Sequence of chain 1.B:
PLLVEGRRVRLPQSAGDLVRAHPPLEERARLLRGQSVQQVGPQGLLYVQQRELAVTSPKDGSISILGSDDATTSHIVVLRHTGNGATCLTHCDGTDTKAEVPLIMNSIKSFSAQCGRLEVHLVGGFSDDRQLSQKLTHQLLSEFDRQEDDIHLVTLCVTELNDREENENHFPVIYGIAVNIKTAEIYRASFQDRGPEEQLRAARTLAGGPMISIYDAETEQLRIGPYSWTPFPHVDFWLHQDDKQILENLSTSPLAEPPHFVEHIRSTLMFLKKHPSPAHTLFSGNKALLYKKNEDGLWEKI

Binding-site contacts:
Ligand atom N contacts residue GLN51 of chain 1.B at 3.2 Å (h-bond).
Ligand atom N contacts residue PHE264 of chain 1.B at 4.0 Å.
Ligand atom CG contacts residue GLN51 of chain 1.B at 3.9 Å.
Ligand atom CD2 contacts residue PHE264 of chain 1.B at 3.9 Å (hydrophobic).
Ligand atom O contacts residue GLN51 of chain 1.B at 3.5 Å (h-bond).
Ligand atom CG contacts residue THR73 of chain 1.B at 3.1 Å.
Ligand atom OD1 contacts residue THR74 of chain 1.B at 2.2 Å (h-bond).
Ligand atom CG contacts residue GLU260 of chain 1.B at 4.2 Å.
Ligand atom O contacts residue SER254 of chain 1.B at 3.1 Å.
Ligand atom ND2 contacts residue ASP71 of chain 1.B at 3.7 Å.
Ligand atom O contacts residue THR255 of chain 1.B at 3.2 Å (h-bond).
Ligand atom CD1 contacts residue ALA205 of chain 1.B at 3.9 Å (hydrophobic).
Ligand atom CG contacts residue SER75 of chain 1.B at 4.0 Å.
Ligand atom N contacts residue GLU260 of chain 1.B at 2.5 Å (salt-bridge).
Ligand atom ND2 contacts residue THR73 of chain 1.B at 3.9 Å.
Ligand atom CA contacts residue GLU260 of chain 1.B at 3.5 Å.
Ligand atom CB contacts residue GLU260 of chain 1.B at 3.4 Å.
Ligand atom CG contacts residue THR255 of chain 1.B at 3.4 Å.
Ligand atom N contacts residue LEU253 of chain 1.B at 3.6 Å.
Ligand atom CB contacts residue THR73 of chain 1.B at 3.4 Å.
Ligand atom ND2 contacts residue SER75 of chain 1.B at 3.1 Å (h-bond).
Ligand atom CD2 contacts residue ILE268 of chain 1.B at 3.6 Å (hydrophobic).
Ligand atom CB contacts residue GLN51 of chain 1.B at 4.2 Å.
Ligand atom CD1 contacts residue THR208 of chain 1.B at 3.8 Å.
Ligand atom CB contacts residue LEU209 of chain 1.B at 3.9 Å (hydrophobic).
Ligand atom CA contacts residue LEU253 of chain 1.B at 3.8 Å (hydrophobic).
Ligand atom C contacts residue LEU253 of chain 1.B at 4.2 Å (hydrophobic).
Ligand atom CD1 contacts residue GLN51 of chain 1.B at 4.1 Å.
Ligand atom CG contacts residue THR74 of chain 1.B at 3.4 Å.
Ligand atom OD1 contacts residue SER75 of chain 1.B at 3.2 Å (h-bond).
Ligand atom CB contacts residue THR255 of chain 1.B at 3.0 Å.
Ligand atom CB contacts residue THR255 of chain 1.B at 4.1 Å.
Ligand atom O contacts residue LEU253 of chain 1.B at 3.9 Å.
Ligand atom ND2 contacts residue GLN51 of chain 1.B at 3.9 Å.
Ligand atom OD1 contacts residue THR73 of chain 1.B at 2.9 Å (h-bond).
Ligand atom CB contacts residue THR74 of chain 1.B at 4.1 Å.
Ligand atom CA contacts residue GLN51 of chain 1.B at 3.7 Å.
Ligand atom OD1 contacts residue THR255 of chain 1.B at 3.0 Å (h-bond).
Ligand atom O contacts residue THR255 of chain 1.B at 4.1 Å.
Ligand atom C contacts residue GLN51 of chain 1.B at 3.9 Å.

A small-molecule ligand and the protein it binds are described below.
Small molecule (SMILES): CC(C)C[C@H](NC(=O)[C@@H](N)CC(N)=O)C(=O)N[C@@H](C)C=O